Sequence of chain 1.D:
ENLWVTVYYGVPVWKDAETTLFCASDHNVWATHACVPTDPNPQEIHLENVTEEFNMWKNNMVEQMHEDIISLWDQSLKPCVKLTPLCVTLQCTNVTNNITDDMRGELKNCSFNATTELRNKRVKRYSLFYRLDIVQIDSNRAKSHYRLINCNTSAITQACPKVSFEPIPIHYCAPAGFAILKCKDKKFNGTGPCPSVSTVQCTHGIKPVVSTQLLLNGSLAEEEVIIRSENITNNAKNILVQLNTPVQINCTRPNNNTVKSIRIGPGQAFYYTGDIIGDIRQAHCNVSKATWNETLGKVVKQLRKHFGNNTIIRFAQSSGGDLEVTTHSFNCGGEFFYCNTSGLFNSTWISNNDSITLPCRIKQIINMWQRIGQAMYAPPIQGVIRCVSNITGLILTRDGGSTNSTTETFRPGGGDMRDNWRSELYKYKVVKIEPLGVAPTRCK

Binding-site contacts:
Ligand atom C8 contacts residue VAL175 of chain 1.D at 3.8 Å (hydrophobic).
Ligand atom C5 contacts residue ARG187 of chain 1.D at 4.2 Å.
Ligand atom O5 contacts residue ARG187 of chain 1.D at 3.0 Å (salt-bridge).
Ligand atom C8 contacts residue ASN192 of chain 1.D at 3.1 Å.
Ligand atom C4 contacts residue ASN192 of chain 1.D at 4.4 Å.
Ligand atom C8 contacts residue ILE189 of chain 1.D at 4.2 Å (hydrophobic).
Ligand atom C6 contacts residue ARG187 of chain 1.D at 4.3 Å.
Ligand atom C2 contacts residue ASN192 of chain 1.D at 2.5 Å.
Ligand atom N2 contacts residue ASN192 of chain 1.D at 2.9 Å (h-bond).
Ligand atom C8 contacts residue THR193 of chain 1.D at 4.2 Å.
Ligand atom O7 contacts residue ASN192 of chain 1.D at 3.1 Å (h-bond).
Ligand atom C1 contacts residue ARG187 of chain 1.D at 3.6 Å.
Ligand atom O5 contacts residue ASN192 of chain 1.D at 2.5 Å (h-bond).
Ligand atom C5 contacts residue ASN192 of chain 1.D at 3.8 Å.
Ligand atom C3 contacts residue ASN192 of chain 1.D at 3.9 Å.
Ligand atom C7 contacts residue ASN192 of chain 1.D at 3.2 Å.
Ligand atom C1 contacts residue ASN192 of chain 1.D at 1.5 Å.

The small molecule below binds the protein below.
Small molecule (SMILES): CC(=O)N[C@H]1[C@H](O[C@H]2[C@H](O)[C@@H](NC(C)=O)CO[C@@H]2CO)O[C@H](CO)[C@@H](O)[C@@H]1O